Sequence of chain 1.S:
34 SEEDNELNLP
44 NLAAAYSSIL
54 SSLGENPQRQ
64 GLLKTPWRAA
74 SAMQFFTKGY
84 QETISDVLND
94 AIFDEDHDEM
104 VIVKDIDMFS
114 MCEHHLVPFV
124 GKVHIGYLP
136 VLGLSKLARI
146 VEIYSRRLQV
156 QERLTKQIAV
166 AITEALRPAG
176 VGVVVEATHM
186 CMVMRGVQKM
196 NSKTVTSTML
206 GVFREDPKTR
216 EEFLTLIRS

Sequence of chain 1.R:
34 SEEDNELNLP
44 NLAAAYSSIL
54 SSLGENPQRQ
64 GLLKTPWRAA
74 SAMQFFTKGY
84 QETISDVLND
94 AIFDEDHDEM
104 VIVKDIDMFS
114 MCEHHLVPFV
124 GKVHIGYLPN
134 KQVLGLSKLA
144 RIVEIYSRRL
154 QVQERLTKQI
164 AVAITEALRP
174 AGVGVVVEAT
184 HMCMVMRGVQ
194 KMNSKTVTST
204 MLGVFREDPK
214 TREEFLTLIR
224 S

The small molecule below binds the protein below.
Small molecule (SMILES): Nc1nc2c(ccn2[C@@H]2O[C@H](COP(=O)(O)OP(=O)(O)OP(=O)(O)O)[C@@H](O)[C@H]2O)c(=O)[nH]1

Binding-site contacts:
Ligand atom C8 contacts residue SER140 of chain 1.T at 3.6 Å.
Ligand atom O10 contacts residue ARG144 of chain 1.T at 2.8 Å (salt-bridge).
Ligand atom O10 contacts residue LYS141 of chain 1.T at 2.9 Å (salt-bridge).
Ligand atom C10 contacts residue LEU139 of chain 1.T at 3.5 Å (hydrophobic).
Ligand atom N3 contacts residue GLU157 of chain 1.R at 2.7 Å (salt-bridge).
Ligand atom O2 contacts residue LYS141 of chain 1.T at 2.7 Å (salt-bridge).
Ligand atom O contacts residue PHE96 of chain 1.T at 3.5 Å.
Ligand atom N contacts residue GLU157 of chain 1.R at 2.8 Å (salt-bridge).
Ligand atom O13 contacts residue VAL155 of chain 1.R at 3.5 Å.
Ligand atom C3 contacts residue CYS115 of chain 1.R at 3.6 Å (hydrophobic).
Ligand atom C7 contacts residue ARG71 of chain 1.S at 3.6 Å.
Ligand atom O11 contacts residue GLY138 of chain 1.T at 3.4 Å.
Ligand atom N1 contacts residue LEU139 of chain 1.T at 3.2 Å (h-bond).
Ligand atom O11 contacts residue SER140 of chain 1.T at 3.0 Å (h-bond).
Ligand atom O10 contacts residue SER140 of chain 1.T at 2.4 Å (h-bond).
Ligand atom C10 contacts residue VAL155 of chain 1.R at 3.7 Å (hydrophobic).
Ligand atom C4 contacts residue CYS115 of chain 1.R at 3.6 Å (hydrophobic).
Ligand atom O13 contacts residue LEU139 of chain 1.T at 3.6 Å.
Ligand atom O8 contacts residue ARG190 of chain 1.R at 2.9 Å (salt-bridge).
Ligand atom N3 contacts residue LEU139 of chain 1.T at 3.5 Å.
Ligand atom C contacts residue GLU157 of chain 1.R at 3.5 Å.
Ligand atom O5 contacts residue HIS118 of chain 1.R at 2.6 Å (h-bond).
Ligand atom O3 contacts residue ARG71 of chain 1.S at 3.2 Å (salt-bridge).
Ligand atom O8 contacts residue SER140 of chain 1.T at 3.2 Å (h-bond).
Ligand atom C contacts residue LEU139 of chain 1.T at 3.5 Å (hydrophobic).
Ligand atom C4 contacts residue HIS117 of chain 1.R at 3.5 Å.
Ligand atom O12 contacts residue SER140 of chain 1.T at 3.0 Å (h-bond).
Ligand atom O5 contacts residue ARG190 of chain 1.R at 3.2 Å (salt-bridge).
Ligand atom O11 contacts residue LYS141 of chain 1.T at 3.3 Å.
Ligand atom N1 contacts residue GLY138 of chain 1.T at 3.5 Å.
Ligand atom O4 contacts residue ARG71 of chain 1.S at 3.5 Å.
Ligand atom O13 contacts residue HIS184 of chain 1.R at 3.2 Å.
Ligand atom P2 contacts residue SER140 of chain 1.T at 3.3 Å.
Ligand atom C5 contacts residue GLY138 of chain 1.T at 3.6 Å.
Ligand atom N contacts residue LEU137 of chain 1.T at 2.9 Å (h-bond).
Ligand atom O2 contacts residue ASN92 of chain 1.T at 2.8 Å (h-bond).
Ligand atom O7 contacts residue LYS141 of chain 1.T at 3.4 Å (salt-bridge).
Ligand atom O9 contacts residue ARG144 of chain 1.T at 2.8 Å (salt-bridge).
Ligand atom O9 contacts residue ARG190 of chain 1.R at 2.9 Å (salt-bridge).
Ligand atom O13 contacts residue GLN156 of chain 1.R at 2.8 Å (h-bond).

Sequence of chain 1.T:
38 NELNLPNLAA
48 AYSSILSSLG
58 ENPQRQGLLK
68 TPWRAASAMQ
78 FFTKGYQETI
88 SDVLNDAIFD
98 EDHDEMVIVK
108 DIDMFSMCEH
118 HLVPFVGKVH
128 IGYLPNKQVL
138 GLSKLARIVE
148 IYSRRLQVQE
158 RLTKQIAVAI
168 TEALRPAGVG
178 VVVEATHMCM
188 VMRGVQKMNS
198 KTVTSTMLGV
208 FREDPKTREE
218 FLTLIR